Binding-site contacts:
Ligand atom O5 contacts residue ASN443 of chain 1.B at 2.4 Å (h-bond).
Ligand atom C5 contacts residue ASN443 of chain 1.B at 3.7 Å.
Ligand atom C5 contacts residue ILE442 of chain 1.B at 4.2 Å (hydrophobic).
Ligand atom C3 contacts residue ASN443 of chain 1.B at 3.8 Å.
Ligand atom N2 contacts residue ASN443 of chain 1.B at 2.9 Å (h-bond).
Ligand atom O7 contacts residue ASN443 of chain 1.B at 2.8 Å (h-bond).
Ligand atom C2 contacts residue ASN443 of chain 1.B at 2.5 Å.
Ligand atom C6 contacts residue ILE442 of chain 1.B at 4.3 Å (hydrophobic).
Ligand atom C1 contacts residue ILE442 of chain 1.B at 3.6 Å (hydrophobic).
Ligand atom O6 contacts residue ILE442 of chain 1.B at 4.2 Å.
Ligand atom O5 contacts residue ILE442 of chain 1.B at 3.1 Å (h-bond).
Ligand atom C1 contacts residue ASN443 of chain 1.B at 1.4 Å.
Ligand atom C7 contacts residue ASN443 of chain 1.B at 3.2 Å.
Ligand atom C4 contacts residue ASN443 of chain 1.B at 4.2 Å.

Sequence of chain 1.B:
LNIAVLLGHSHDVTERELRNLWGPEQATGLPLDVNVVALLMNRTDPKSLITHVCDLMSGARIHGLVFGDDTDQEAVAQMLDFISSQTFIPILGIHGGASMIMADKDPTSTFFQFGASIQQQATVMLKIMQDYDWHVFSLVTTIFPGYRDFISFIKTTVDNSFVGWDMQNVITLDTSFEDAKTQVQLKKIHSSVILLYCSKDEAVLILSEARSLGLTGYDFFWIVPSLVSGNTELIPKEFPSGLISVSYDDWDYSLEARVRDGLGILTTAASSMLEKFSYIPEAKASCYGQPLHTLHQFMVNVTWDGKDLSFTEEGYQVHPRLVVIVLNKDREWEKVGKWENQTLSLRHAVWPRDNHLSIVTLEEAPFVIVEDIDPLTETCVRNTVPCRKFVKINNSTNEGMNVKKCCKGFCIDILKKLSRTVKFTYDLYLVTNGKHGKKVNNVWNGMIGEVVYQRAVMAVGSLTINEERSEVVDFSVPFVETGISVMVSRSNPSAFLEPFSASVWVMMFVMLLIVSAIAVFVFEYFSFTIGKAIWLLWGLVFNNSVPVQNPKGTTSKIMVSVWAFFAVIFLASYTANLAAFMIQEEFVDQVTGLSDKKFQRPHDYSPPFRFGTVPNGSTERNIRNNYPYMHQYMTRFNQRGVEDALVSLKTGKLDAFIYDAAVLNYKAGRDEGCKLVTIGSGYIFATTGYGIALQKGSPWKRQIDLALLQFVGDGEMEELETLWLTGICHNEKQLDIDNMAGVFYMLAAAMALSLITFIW

This protein binds this small molecule.
Small molecule (SMILES): CC(=O)N[C@@H]1[C@@H](O)[C@H](O)[C@@H](CO)O[C@H]1O